Sequence of chain 1.C:
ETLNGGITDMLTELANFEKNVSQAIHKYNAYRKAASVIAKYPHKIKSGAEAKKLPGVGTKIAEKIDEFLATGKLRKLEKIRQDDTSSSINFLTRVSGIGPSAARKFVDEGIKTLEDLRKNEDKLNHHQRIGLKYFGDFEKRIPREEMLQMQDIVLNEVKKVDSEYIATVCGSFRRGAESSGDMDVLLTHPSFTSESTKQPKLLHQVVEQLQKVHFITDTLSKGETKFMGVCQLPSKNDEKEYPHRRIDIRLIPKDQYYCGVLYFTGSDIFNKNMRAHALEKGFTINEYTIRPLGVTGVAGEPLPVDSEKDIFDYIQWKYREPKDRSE

This small molecule binds to this protein.
Small molecule (SMILES): Cc1cn([C@H]2C[C@H](O[P](=O)(O)OC[C@H]3O[C@@H](n4cnc5c(=O)nc(N)[nH]c54)C[C@@H]3O)[C@@H](CO[P](=O)(O)O[C@H]3C[C@H](n4cnc5c(N)ncnc54)O[C@@H]3CO[P](=O)(O)O[C@H]3C[C@H](n4cnc5c(=O)nc(N)[nH]c54)O[C@@H]3CO[P](=O)(O)O[C@H]3C[C@H](n4cnc5c(N)ncnc54)O[C@@H]3CO[P](=O)(O)O[C@H]3C[C@H](n4ccc(N)nc4=O)O[C@@H]3COP(=O)(O)O)O2)c(=O)[nH]c1=O

Binding-site contacts:
Ligand atom C2 contacts residue DG6 of chain 1.A at 3.1 Å.
Ligand atom N3 contacts residue DG6 of chain 1.A at 2.9 Å (h-bond).
Ligand atom N2 contacts residue DT5 of chain 1.A at 3.2 Å (h-bond).
Ligand atom C4 contacts residue DA2 of chain 1.A at 3.0 Å.
Ligand atom C2 contacts residue DT3 of chain 1.A at 3.0 Å.
Ligand atom N2 contacts residue DC4 of chain 1.A at 2.5 Å (h-bond).
Ligand atom OP2 contacts residue SER109 of chain 1.C at 3.0 Å (h-bond).
Ligand atom C6 contacts residue DC1 of chain 1.A at 3.4 Å.
Ligand atom N4 contacts residue DT5 of chain 1.A at 3.3 Å (h-bond).
Ligand atom O2 contacts residue DG6 of chain 1.A at 2.7 Å (h-bond).
Ligand atom N6 contacts residue DT5 of chain 1.A at 3.0 Å (h-bond).
Ligand atom N1 contacts residue DC1 of chain 1.A at 2.6 Å (h-bond).
Ligand atom N2 contacts residue DC1 of chain 1.A at 2.3 Å (h-bond).
Ligand atom OP1 contacts residue SER104 of chain 1.C at 3.4 Å.
Ligand atom O5' contacts residue GLY107 of chain 1.C at 3.4 Å.
Ligand atom N1 contacts residue DA2 of chain 1.A at 3.4 Å (h-bond).
Ligand atom N4 contacts residue DG6 of chain 1.A at 3.0 Å (h-bond).
Ligand atom OP1 contacts residue GLY105 of chain 1.C at 2.4 Å (h-bond).
Ligand atom N1 contacts residue DT3 of chain 1.A at 2.6 Å (h-bond).
Ligand atom C2 contacts residue DA2 of chain 1.A at 3.3 Å.
Ligand atom O6 contacts residue DC4 of chain 1.A at 2.8 Å (h-bond).
Ligand atom OP2 contacts residue GLY107 of chain 1.C at 3.3 Å.
Ligand atom O6 contacts residue DC1 of chain 1.A at 2.9 Å (h-bond).
Ligand atom N3 contacts residue DA2 of chain 1.A at 2.3 Å (h-bond).
Ligand atom N2 contacts residue DA2 of chain 1.A at 3.3 Å.
Ligand atom O4 contacts residue DA2 of chain 1.A at 2.6 Å (h-bond).
Ligand atom N1 contacts residue DT5 of chain 1.A at 3.1 Å (h-bond).
Ligand atom O4 contacts residue DC1 of chain 1.A at 3.2 Å (h-bond).
Ligand atom N6 contacts residue DT3 of chain 1.A at 3.4 Å (h-bond).
Ligand atom OP2 contacts residue PRO108 of chain 1.C at 3.2 Å.
Ligand atom N1 contacts residue DG6 of chain 1.A at 3.3 Å (h-bond).
Ligand atom O2 contacts residue DA2 of chain 1.A at 3.0 Å.
Ligand atom N6 contacts residue DA2 of chain 1.A at 2.8 Å (h-bond).
Ligand atom C2 contacts residue DG6 of chain 1.A at 3.3 Å.
Ligand atom C2 contacts residue DC1 of chain 1.A at 3.1 Å.
Ligand atom OP2 contacts residue NA1 of chain 1.D at 3.2 Å (h-bond).
Ligand atom N1 contacts residue DC4 of chain 1.A at 2.8 Å (h-bond).
Ligand atom OP1 contacts residue GLY107 of chain 1.C at 2.9 Å (h-bond).
Ligand atom OP1 contacts residue NA1 of chain 1.D at 2.8 Å (h-bond).
Ligand atom OP1 contacts residue ALA110 of chain 1.C at 3.1 Å (h-bond).